This small molecule binds to this protein.
Small molecule (SMILES): CC(=O)N[C@H]1[C@H](O[C@H]2[C@H](O)[C@@H](NC(C)=O)CO[C@@H]2CO)O[C@H](CO)[C@@H](O)[C@@H]1O

Sequence of chain 1.A:
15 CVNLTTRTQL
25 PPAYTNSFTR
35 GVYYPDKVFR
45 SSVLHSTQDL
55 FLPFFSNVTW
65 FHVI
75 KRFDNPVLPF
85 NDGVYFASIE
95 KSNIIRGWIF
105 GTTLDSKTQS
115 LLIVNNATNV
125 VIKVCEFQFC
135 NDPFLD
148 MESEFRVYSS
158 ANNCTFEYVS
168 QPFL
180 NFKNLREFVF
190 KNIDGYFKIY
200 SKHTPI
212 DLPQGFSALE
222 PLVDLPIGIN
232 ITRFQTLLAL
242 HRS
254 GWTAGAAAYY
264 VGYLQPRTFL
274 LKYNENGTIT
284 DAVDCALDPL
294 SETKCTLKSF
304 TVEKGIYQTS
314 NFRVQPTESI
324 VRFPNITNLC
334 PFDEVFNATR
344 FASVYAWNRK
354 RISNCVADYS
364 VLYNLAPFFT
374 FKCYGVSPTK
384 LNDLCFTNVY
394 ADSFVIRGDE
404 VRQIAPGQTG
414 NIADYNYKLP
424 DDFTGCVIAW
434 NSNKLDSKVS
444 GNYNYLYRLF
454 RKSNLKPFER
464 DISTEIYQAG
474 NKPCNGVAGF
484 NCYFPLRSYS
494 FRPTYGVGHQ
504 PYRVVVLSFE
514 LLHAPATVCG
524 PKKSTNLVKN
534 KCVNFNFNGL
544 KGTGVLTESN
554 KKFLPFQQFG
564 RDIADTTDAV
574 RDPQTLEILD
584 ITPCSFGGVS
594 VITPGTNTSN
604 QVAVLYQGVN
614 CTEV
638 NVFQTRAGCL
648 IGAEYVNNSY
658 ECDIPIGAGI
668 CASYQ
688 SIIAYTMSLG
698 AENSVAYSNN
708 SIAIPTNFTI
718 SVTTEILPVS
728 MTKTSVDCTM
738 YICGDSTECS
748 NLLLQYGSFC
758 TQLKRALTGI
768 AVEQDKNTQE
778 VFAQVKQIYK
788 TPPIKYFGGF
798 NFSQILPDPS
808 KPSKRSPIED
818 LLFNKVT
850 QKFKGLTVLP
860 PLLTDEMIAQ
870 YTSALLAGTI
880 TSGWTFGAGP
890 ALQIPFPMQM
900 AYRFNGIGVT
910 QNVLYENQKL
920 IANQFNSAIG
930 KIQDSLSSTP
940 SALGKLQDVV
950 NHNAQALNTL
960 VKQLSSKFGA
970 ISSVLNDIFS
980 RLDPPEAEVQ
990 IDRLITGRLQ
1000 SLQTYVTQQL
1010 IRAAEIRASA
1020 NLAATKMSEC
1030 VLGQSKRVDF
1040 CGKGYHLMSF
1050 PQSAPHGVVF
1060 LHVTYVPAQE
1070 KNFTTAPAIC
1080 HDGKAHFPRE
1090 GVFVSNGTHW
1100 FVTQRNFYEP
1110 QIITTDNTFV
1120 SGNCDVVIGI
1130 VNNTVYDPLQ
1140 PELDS

Binding-site contacts:
Ligand atom C7 contacts residue ASN1131 of chain 1.A at 3.4 Å.
Ligand atom C1 contacts residue ASN1131 of chain 1.A at 1.4 Å.
Ligand atom C5 contacts residue ASN1131 of chain 1.A at 3.7 Å.
Ligand atom C4 contacts residue ASN1131 of chain 1.A at 4.2 Å.
Ligand atom O7 contacts residue ASN1131 of chain 1.A at 3.4 Å (h-bond).
Ligand atom N2 contacts residue ASN1131 of chain 1.A at 2.9 Å (h-bond).
Ligand atom C8 contacts residue ASN1131 of chain 1.A at 4.5 Å.
Ligand atom C3 contacts residue ASN1131 of chain 1.A at 3.8 Å.
Ligand atom O5 contacts residue ASN1131 of chain 1.A at 2.4 Å (h-bond).
Ligand atom C2 contacts residue ASN1131 of chain 1.A at 2.5 Å.